A small-molecule ligand and the protein it binds are described below.
Small molecule (SMILES): NCCCCCc1nc2ccccc2[nH]1

Binding-site contacts:
Ligand atom C11 contacts residue TYR226 of chain 2.A at 3.9 Å (hydrophobic).
Ligand atom C12 contacts residue TYR226 of chain 2.A at 3.7 Å (hydrophobic).
Ligand atom N15 contacts residue PRO227 of chain 2.A at 3.7 Å.
Ligand atom C8 contacts residue SER159 of chain 2.A at 3.8 Å.
Ligand atom N9 contacts residue GLN55 of chain 2.A at 3.5 Å (h-bond).
Ligand atom N9 contacts residue SER160 of chain 2.A at 3.5 Å (h-bond).
Ligand atom C12 contacts residue GLN191 of chain 2.A at 3.8 Å.
Ligand atom C6 contacts residue ASP89 of chain 2.A at 3.3 Å.
Ligand atom C4 contacts residue GLY87 of chain 2.A at 3.4 Å.
Ligand atom N1 contacts residue GLN55 of chain 2.A at 3.1 Å (h-bond).
Ligand atom C6 contacts residue VAL114 of chain 2.A at 3.9 Å (hydrophobic).
Ligand atom C8 contacts residue GLN55 of chain 2.A at 3.4 Å.
Ligand atom C10 contacts residue TYR226 of chain 2.A at 3.4 Å (hydrophobic).
Ligand atom N1 contacts residue ASP158 of chain 2.A at 3.8 Å.
Ligand atom C3 contacts residue SER160 of chain 2.A at 3.9 Å.
Ligand atom C4 contacts residue ASP158 of chain 2.A at 3.3 Å.
Ligand atom C3 contacts residue GLN55 of chain 2.A at 3.3 Å.
Ligand atom C6 contacts residue GLY88 of chain 2.A at 3.8 Å.
Ligand atom C5 contacts residue GLY87 of chain 2.A at 3.5 Å.
Ligand atom C8 contacts residue ASP158 of chain 2.A at 3.1 Å.
Ligand atom C3 contacts residue ASP158 of chain 2.A at 3.5 Å.
Ligand atom C5 contacts residue GLU109 of chain 2.A at 3.6 Å.
Ligand atom C10 contacts residue TYR64 of chain 2.A at 3.7 Å (hydrophobic).
Ligand atom C2 contacts residue ASP89 of chain 2.A at 3.6 Å.
Ligand atom C11 contacts residue SER159 of chain 2.A at 3.9 Å.
Ligand atom N9 contacts residue ASP158 of chain 2.A at 3.0 Å (salt-bridge).
Ligand atom C13 contacts residue ASP161 of chain 2.A at 3.7 Å.
Ligand atom C7 contacts residue ASP89 of chain 2.A at 2.9 Å.
Ligand atom N15 contacts residue VAL53 of chain 2.A at 3.9 Å.
Ligand atom C5 contacts residue GLY88 of chain 2.A at 3.6 Å.
Ligand atom C4 contacts residue SER160 of chain 2.A at 3.9 Å.
Ligand atom C10 contacts residue SER159 of chain 2.A at 3.7 Å.
Ligand atom N15 contacts residue TRP13 of chain 2.A at 3.6 Å.
Ligand atom C14 contacts residue ASP161 of chain 2.A at 3.2 Å.
Ligand atom C7 contacts residue GLN55 of chain 2.A at 3.7 Å.
Ligand atom C10 contacts residue ASP158 of chain 2.A at 3.5 Å.
Ligand atom N9 contacts residue SER159 of chain 2.A at 3.1 Å (h-bond).
Ligand atom N15 contacts residue ASP161 of chain 2.A at 2.9 Å (salt-bridge).
Ligand atom C11 contacts residue GLN55 of chain 2.A at 3.5 Å.
Ligand atom C2 contacts residue GLN55 of chain 2.A at 3.1 Å.

Sequence of chain 2.A:
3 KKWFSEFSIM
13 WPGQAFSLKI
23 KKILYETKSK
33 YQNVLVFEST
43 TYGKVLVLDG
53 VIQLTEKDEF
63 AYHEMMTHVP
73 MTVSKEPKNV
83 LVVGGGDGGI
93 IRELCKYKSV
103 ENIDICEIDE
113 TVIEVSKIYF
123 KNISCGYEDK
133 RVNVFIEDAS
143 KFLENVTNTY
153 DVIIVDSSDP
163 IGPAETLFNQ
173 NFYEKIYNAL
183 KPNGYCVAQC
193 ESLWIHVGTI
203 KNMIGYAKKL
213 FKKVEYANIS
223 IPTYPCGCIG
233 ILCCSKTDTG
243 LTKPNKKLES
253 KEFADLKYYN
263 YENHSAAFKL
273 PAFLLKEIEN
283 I